Binding-site contacts:
Ligand atom N2 contacts residue ASN141 of chain 1.B at 4.2 Å.
Ligand atom O5 contacts residue ASN343 of chain 1.B at 2.2 Å (h-bond).
Ligand atom C1 contacts residue ASN343 of chain 1.B at 1.5 Å.
Ligand atom C5 contacts residue ASN343 of chain 1.B at 3.6 Å.
Ligand atom C3 contacts residue ASN343 of chain 1.B at 3.8 Å.
Ligand atom C1 contacts residue ASN141 of chain 1.B at 4.5 Å.
Ligand atom C7 contacts residue ASN343 of chain 1.B at 3.4 Å.
Ligand atom C8 contacts residue ASN141 of chain 1.B at 4.4 Å.
Ligand atom C7 contacts residue ASN141 of chain 1.B at 3.9 Å.
Ligand atom C2 contacts residue ASN343 of chain 1.B at 2.5 Å.
Ligand atom O7 contacts residue ASN141 of chain 1.B at 3.5 Å (h-bond).
Ligand atom C4 contacts residue ASN343 of chain 1.B at 4.2 Å.
Ligand atom N2 contacts residue ASN343 of chain 1.B at 3.1 Å (h-bond).
Ligand atom O7 contacts residue ASN343 of chain 1.B at 3.0 Å (h-bond).

Sequence of chain 1.B:
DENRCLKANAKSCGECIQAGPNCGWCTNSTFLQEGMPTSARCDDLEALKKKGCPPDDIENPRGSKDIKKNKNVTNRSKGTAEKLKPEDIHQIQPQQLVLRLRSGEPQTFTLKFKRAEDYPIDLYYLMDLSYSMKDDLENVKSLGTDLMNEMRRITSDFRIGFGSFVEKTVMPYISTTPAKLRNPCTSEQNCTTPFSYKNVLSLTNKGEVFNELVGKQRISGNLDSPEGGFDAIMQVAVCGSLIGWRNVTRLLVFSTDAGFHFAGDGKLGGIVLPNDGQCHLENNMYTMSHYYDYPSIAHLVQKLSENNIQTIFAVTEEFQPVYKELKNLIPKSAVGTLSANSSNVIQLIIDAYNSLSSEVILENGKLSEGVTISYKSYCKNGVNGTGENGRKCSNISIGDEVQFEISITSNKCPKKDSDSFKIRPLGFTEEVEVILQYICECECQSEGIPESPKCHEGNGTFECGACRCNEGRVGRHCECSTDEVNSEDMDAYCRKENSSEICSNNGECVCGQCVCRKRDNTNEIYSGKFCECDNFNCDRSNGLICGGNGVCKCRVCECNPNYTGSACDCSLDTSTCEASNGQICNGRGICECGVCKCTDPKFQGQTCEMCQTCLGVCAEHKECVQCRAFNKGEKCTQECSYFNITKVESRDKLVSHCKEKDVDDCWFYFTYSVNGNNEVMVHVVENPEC

The small molecule below binds the protein below.
Small molecule (SMILES): CC(=O)N[C@H]1[C@H](O[C@H]2[C@H](O)[C@@H](NC(C)=O)CO[C@@H]2CO)O[C@H](CO)[C@@H](O)[C@@H]1O